Binding-site contacts:
Ligand atom C3 contacts residue TRP198 of chain 2.B at 3.8 Å (hydrophobic).
Ligand atom O22 contacts residue HIS246 of chain 2.B at 3.4 Å (h-bond).
Ligand atom O42 contacts residue TYR169 of chain 2.B at 4.1 Å.
Ligand atom C21 contacts residue TRP198 of chain 2.B at 4.1 Å (hydrophobic).
Ligand atom C3 contacts residue HIS258 of chain 2.B at 3.8 Å.
Ligand atom N1 contacts residue HIS181 of chain 2.B at 3.2 Å (h-bond).
Ligand atom C2 contacts residue HIS246 of chain 2.B at 4.0 Å.
Ligand atom O21 contacts residue HIS258 of chain 2.B at 2.8 Å (h-bond).
Ligand atom C5 contacts residue PHE178 of chain 2.B at 3.8 Å (hydrophobic).
Ligand atom C21 contacts residue TYR169 of chain 2.B at 3.6 Å (hydrophobic).
Ligand atom N1 contacts residue NI1 of chain 2.E at 2.2 Å (h-bond).
Ligand atom C21 contacts residue NI1 of chain 2.E at 3.1 Å.
Ligand atom C4 contacts residue TYR169 of chain 2.B at 3.9 Å (hydrophobic).
Ligand atom C21 contacts residue HIS258 of chain 2.B at 3.9 Å.
Ligand atom O22 contacts residue TYR169 of chain 2.B at 3.8 Å.
Ligand atom C21 contacts residue THR260 of chain 2.B at 3.6 Å.
Ligand atom C21 contacts residue HIS246 of chain 2.B at 4.2 Å.
Ligand atom C6 contacts residue HIS181 of chain 2.B at 3.2 Å.
Ligand atom C6 contacts residue NI1 of chain 2.E at 3.1 Å.
Ligand atom O42 contacts residue LYS196 of chain 2.B at 2.6 Å (salt-bridge).
Ligand atom O41 contacts residue LYS196 of chain 2.B at 4.0 Å.
Ligand atom C2 contacts residue TYR169 of chain 2.B at 3.5 Å (hydrophobic).
Ligand atom O42 contacts residue ALA248 of chain 2.B at 4.0 Å.
Ligand atom O22 contacts residue ASP183 of chain 2.B at 3.5 Å (salt-bridge).
Ligand atom O21 contacts residue TYR169 of chain 2.B at 3.4 Å.
Ligand atom C2 contacts residue TRP198 of chain 2.B at 4.2 Å (hydrophobic).
Ligand atom O42 contacts residue HIS258 of chain 2.B at 3.5 Å.
Ligand atom C2 contacts residue NI1 of chain 2.E at 3.1 Å.
Ligand atom O22 contacts residue NI1 of chain 2.E at 2.1 Å (h-bond).
Ligand atom C6 contacts residue HIS246 of chain 2.B at 3.8 Å.
Ligand atom C41 contacts residue LYS196 of chain 2.B at 3.7 Å.
Ligand atom O41 contacts residue PHE178 of chain 2.B at 3.5 Å.
Ligand atom N1 contacts residue HIS246 of chain 2.B at 3.4 Å (h-bond).
Ligand atom O41 contacts residue ALA248 of chain 2.B at 4.0 Å.
Ligand atom O21 contacts residue TRP198 of chain 2.B at 3.7 Å.
Ligand atom O21 contacts residue THR260 of chain 2.B at 2.5 Å (h-bond).
Ligand atom N1 contacts residue TYR169 of chain 2.B at 3.6 Å.
Ligand atom O22 contacts residue THR260 of chain 2.B at 4.2 Å.
Ligand atom C3 contacts residue TYR169 of chain 2.B at 3.7 Å (hydrophobic).
Ligand atom C41 contacts residue PHE178 of chain 2.B at 3.9 Å (hydrophobic).

Sequence of chain 2.B:
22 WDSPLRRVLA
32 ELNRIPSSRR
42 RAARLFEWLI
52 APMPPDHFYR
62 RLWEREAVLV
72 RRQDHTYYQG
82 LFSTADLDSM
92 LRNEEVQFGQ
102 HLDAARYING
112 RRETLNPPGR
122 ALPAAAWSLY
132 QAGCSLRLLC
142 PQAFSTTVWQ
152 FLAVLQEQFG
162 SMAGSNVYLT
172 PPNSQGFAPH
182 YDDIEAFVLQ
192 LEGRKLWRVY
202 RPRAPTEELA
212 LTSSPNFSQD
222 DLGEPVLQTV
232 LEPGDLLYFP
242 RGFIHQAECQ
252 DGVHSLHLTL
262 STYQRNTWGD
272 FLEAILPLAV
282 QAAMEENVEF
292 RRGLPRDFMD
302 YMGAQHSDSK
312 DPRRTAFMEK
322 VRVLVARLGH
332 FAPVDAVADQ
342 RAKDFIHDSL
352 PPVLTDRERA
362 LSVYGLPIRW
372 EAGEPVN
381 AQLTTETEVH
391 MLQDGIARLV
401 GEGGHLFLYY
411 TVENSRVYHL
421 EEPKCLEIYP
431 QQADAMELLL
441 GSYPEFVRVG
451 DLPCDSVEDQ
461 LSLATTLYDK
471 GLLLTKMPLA

This protein binds this small molecule.
Small molecule (SMILES): O=C(O)c1ccnc(C(=O)O)c1